The small molecule below binds the protein below.
Small molecule (SMILES): CC(=O)N[C@H]1[C@H](O[C@H]2[C@H](O)[C@@H](NC(C)=O)CO[C@@H]2CO)O[C@H](CO)[C@@H](O[C@@H]2O[C@H](CO[C@H]3O[C@H](CO[C@H]4O[C@H](CO)[C@@H](O)[C@H](O)[C@@H]4O)[C@@H](O)[C@H](O)[C@@H]3O)[C@@H](O)[C@H](O[C@H]3O[C@H](CO)[C@@H](O)[C@H](O)[C@@H]3O[C@H]3O[C@H](CO)[C@@H](O)[C@H](O)[C@@H]3O)[C@@H]2O)[C@@H]1O

Sequence of chain 1.M:
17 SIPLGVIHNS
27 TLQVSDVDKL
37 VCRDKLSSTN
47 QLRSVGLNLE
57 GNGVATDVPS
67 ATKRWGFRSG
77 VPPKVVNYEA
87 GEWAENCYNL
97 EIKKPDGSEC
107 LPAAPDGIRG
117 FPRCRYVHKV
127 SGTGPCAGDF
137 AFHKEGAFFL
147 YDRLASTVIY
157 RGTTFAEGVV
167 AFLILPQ

Binding-site contacts:
Ligand atom O2 contacts residue LYS36 of chain 1.P at 3.6 Å.
Ligand atom C4 contacts residue LYS36 of chain 1.P at 3.7 Å.
Ligand atom O7 contacts residue VAL165 of chain 1.M at 4.0 Å.
Ligand atom C5 contacts residue ASN62 of chain 1.N at 3.6 Å.
Ligand atom O3 contacts residue GLU141 of chain 1.M at 3.9 Å.
Ligand atom O4 contacts residue LYS36 of chain 1.P at 4.1 Å.
Ligand atom C3 contacts residue THR59 of chain 1.P at 3.5 Å.
Ligand atom C5 contacts residue GLN7 of chain 1.N at 3.7 Å.
Ligand atom O3 contacts residue SER58 of chain 1.P at 4.0 Å.
Ligand atom C8 contacts residue VAL165 of chain 1.M at 3.9 Å (hydrophobic).
Ligand atom C5 contacts residue GLU141 of chain 1.M at 4.1 Å.
Ligand atom O6 contacts residue PHE34 of chain 1.J at 4.0 Å.
Ligand atom C8 contacts residue ALA143 of chain 1.M at 4.0 Å (hydrophobic).
Ligand atom O6 contacts residue LEU28 of chain 1.J at 3.8 Å.
Ligand atom O7 contacts residue ASN62 of chain 1.N at 4.0 Å.
Ligand atom C2 contacts residue THR59 of chain 1.P at 4.1 Å.
Ligand atom C3 contacts residue ASN62 of chain 1.N at 3.9 Å.
Ligand atom C7 contacts residue GLU141 of chain 1.M at 4.0 Å.
Ligand atom C8 contacts residue TRP30 of chain 1.J at 4.1 Å (hydrophobic).
Ligand atom C8 contacts residue THR65 of chain 1.N at 3.5 Å.
Ligand atom O3 contacts residue LYS36 of chain 1.P at 4.0 Å.
Ligand atom N2 contacts residue ASN62 of chain 1.N at 3.1 Å (h-bond).
Ligand atom C1 contacts residue GLN7 of chain 1.N at 3.7 Å.
Ligand atom C6 contacts residue LYS36 of chain 1.P at 4.1 Å.
Ligand atom O7 contacts residue LEU55 of chain 1.M at 3.8 Å.
Ligand atom C2 contacts residue ASN62 of chain 1.N at 2.6 Å.
Ligand atom C6 contacts residue GLN7 of chain 1.N at 3.5 Å.
Ligand atom C8 contacts residue GLU141 of chain 1.M at 3.8 Å.
Ligand atom C7 contacts residue ASN62 of chain 1.N at 3.7 Å.
Ligand atom O6 contacts residue PRO8 of chain 1.N at 4.0 Å.
Ligand atom C6 contacts residue PHE34 of chain 1.J at 4.0 Å (hydrophobic).
Ligand atom C8 contacts residue GLY142 of chain 1.M at 4.0 Å.
Ligand atom O3 contacts residue THR59 of chain 1.P at 2.5 Å (h-bond).
Ligand atom O5 contacts residue ASN62 of chain 1.N at 2.3 Å (h-bond).
Ligand atom C6 contacts residue GLU141 of chain 1.M at 4.1 Å.
Ligand atom O6 contacts residue GLN7 of chain 1.N at 3.0 Å (h-bond).
Ligand atom O5 contacts residue GLN7 of chain 1.N at 2.9 Å (h-bond).
Ligand atom O6 contacts residue LEU28 of chain 1.J at 4.1 Å.
Ligand atom C1 contacts residue ASN62 of chain 1.N at 1.4 Å.
Ligand atom O4 contacts residue SER58 of chain 1.P at 4.1 Å.

Sequence of chain 1.N:
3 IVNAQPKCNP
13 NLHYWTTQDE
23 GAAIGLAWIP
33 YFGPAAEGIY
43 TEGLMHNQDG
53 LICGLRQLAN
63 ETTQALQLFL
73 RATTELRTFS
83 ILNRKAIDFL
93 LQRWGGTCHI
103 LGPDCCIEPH

Sequence of chain 1.J:
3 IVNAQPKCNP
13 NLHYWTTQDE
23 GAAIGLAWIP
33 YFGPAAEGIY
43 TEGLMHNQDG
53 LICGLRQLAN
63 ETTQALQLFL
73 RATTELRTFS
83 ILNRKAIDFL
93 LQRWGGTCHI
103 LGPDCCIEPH

Sequence of chain 1.P:
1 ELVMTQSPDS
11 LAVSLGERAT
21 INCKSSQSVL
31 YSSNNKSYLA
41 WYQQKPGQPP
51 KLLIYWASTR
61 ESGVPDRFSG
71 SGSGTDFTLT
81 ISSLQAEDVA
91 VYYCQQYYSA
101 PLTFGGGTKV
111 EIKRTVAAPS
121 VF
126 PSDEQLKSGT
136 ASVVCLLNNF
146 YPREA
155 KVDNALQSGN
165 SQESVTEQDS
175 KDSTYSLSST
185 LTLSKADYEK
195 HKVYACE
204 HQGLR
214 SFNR